This small molecule binds to this protein.
Small molecule (SMILES): CCCCCCCCCCO[C@@H]1O[C@H](CO)[C@@H](O[C@H]2O[C@H](CO)[C@@H](O)[C@H](O)[C@H]2O)[C@H](O)[C@H]1O

Sequence of chain 1.X:
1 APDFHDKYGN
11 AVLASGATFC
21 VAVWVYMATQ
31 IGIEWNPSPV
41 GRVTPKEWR

Binding-site contacts:
Ligand atom C43 contacts residue LEU92 of chain 1.Q at 4.2 Å (hydrophobic).
Ligand atom O49 contacts residue HIS98 of chain 1.Q at 3.0 Å.
Ligand atom C6 contacts residue HIS98 of chain 1.Q at 3.0 Å.
Ligand atom O49 contacts residue ILE31 of chain 1.X at 4.3 Å.
Ligand atom O61 contacts residue TYR26 of chain 1.X at 4.0 Å.
Ligand atom C19 contacts residue HIS98 of chain 1.Q at 3.7 Å.
Ligand atom C57 contacts residue GLN30 of chain 1.X at 4.4 Å.
Ligand atom C1 contacts residue ILE31 of chain 1.X at 4.1 Å (hydrophobic).
Ligand atom C40 contacts residue TRP95 of chain 1.Q at 4.4 Å (hydrophobic).
Ligand atom O61 contacts residue GLN30 of chain 1.X at 3.6 Å (h-bond).
Ligand atom C8 contacts residue ILE31 of chain 1.X at 4.1 Å (hydrophobic).
Ligand atom C18 contacts residue HIS98 of chain 1.Q at 3.5 Å.
Ligand atom C28 contacts residue ILE94 of chain 1.Q at 3.8 Å (hydrophobic).
Ligand atom C25 contacts residue TRP95 of chain 1.Q at 4.2 Å (hydrophobic).
Ligand atom C1 contacts residue HIS98 of chain 1.Q at 3.5 Å.
Ligand atom C57 contacts residue TYR26 of chain 1.X at 3.4 Å (hydrophobic).
Ligand atom C28 contacts residue TRP95 of chain 1.Q at 3.7 Å (hydrophobic).
Ligand atom C34 contacts residue TRP95 of chain 1.Q at 4.4 Å (hydrophobic).
Ligand atom O55 contacts residue ILE31 of chain 1.X at 3.2 Å (h-bond).
Ligand atom C8 contacts residue GLY32 of chain 1.X at 4.0 Å.
Ligand atom C25 contacts residue TYR99 of chain 1.Q at 4.2 Å (hydrophobic).
Ligand atom C3 contacts residue GLN30 of chain 1.X at 4.4 Å.
Ligand atom C19 contacts residue TYR99 of chain 1.Q at 4.2 Å (hydrophobic).
Ligand atom C40 contacts residue LEU92 of chain 1.Q at 4.2 Å (hydrophobic).
Ligand atom C34 contacts residue LEU91 of chain 1.Q at 3.6 Å (hydrophobic).
Ligand atom C28 contacts residue LEU91 of chain 1.Q at 4.2 Å (hydrophobic).
Ligand atom C8 contacts residue GLN30 of chain 1.X at 3.3 Å.
Ligand atom O49 contacts residue ILE94 of chain 1.Q at 3.6 Å (h-bond).
Ligand atom O55 contacts residue HIS98 of chain 1.Q at 4.3 Å.
Ligand atom O16 contacts residue HIS98 of chain 1.Q at 3.4 Å (h-bond).
Ligand atom O5 contacts residue TYR26 of chain 1.X at 4.2 Å.
Ligand atom C2 contacts residue ILE31 of chain 1.X at 4.3 Å (hydrophobic).
Ligand atom O5 contacts residue HIS98 of chain 1.Q at 4.2 Å.
Ligand atom C31 contacts residue LEU91 of chain 1.Q at 4.4 Å (hydrophobic).
Ligand atom C40 contacts residue LEU91 of chain 1.Q at 4.2 Å (hydrophobic).
Ligand atom C2 contacts residue HIS98 of chain 1.Q at 3.6 Å.
Ligand atom O55 contacts residue LYS97 of chain 1.Q at 4.3 Å.
Ligand atom C3 contacts residue ILE31 of chain 1.X at 4.3 Å (hydrophobic).
Ligand atom C4 contacts residue TYR26 of chain 1.X at 4.4 Å (hydrophobic).
Ligand atom C22 contacts residue ILE94 of chain 1.Q at 4.3 Å (hydrophobic).

Sequence of chain 1.Q:
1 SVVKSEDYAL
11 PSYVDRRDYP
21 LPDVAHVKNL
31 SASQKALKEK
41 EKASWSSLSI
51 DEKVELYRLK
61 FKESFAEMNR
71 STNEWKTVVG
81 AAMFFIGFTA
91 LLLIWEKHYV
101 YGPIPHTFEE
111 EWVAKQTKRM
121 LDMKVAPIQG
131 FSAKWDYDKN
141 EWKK